Sequence of chain 2.A:
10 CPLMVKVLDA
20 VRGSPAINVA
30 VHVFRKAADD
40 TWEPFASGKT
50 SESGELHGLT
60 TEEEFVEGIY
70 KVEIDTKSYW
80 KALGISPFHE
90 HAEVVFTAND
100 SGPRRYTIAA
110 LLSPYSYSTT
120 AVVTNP

Sequence of chain 1.A:
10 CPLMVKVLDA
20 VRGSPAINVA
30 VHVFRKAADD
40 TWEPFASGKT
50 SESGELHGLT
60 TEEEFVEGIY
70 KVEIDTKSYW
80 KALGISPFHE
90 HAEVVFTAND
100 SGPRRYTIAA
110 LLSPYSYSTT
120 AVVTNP

This small molecule binds to this protein.
Small molecule (SMILES): O=S(=O)(c1ccc(O)cc1)c1ccc(O)cc1

Binding-site contacts:
Ligand atom C06 contacts residue LYS15 of chain 2.A at 3.4 Å.
Ligand atom C17 contacts residue 6JD1 of chain 2.C at 0.1 Å.
Ligand atom C06 contacts residue LEU17 of chain 1.A at 3.8 Å (hydrophobic).
Ligand atom C10 contacts residue LYS15 of chain 1.A at 4.0 Å.
Ligand atom C05 contacts residue 6JD1 of chain 2.C at 1.3 Å.
Ligand atom C09 contacts residue LEU17 of chain 1.A at 4.0 Å (hydrophobic).
Ligand atom O01 contacts residue LYS15 of chain 2.A at 3.9 Å.
Ligand atom C17 contacts residue ALA108 of chain 2.A at 3.4 Å (hydrophobic).
Ligand atom C13 contacts residue 6JD1 of chain 2.C at 0.4 Å.
Ligand atom C06 contacts residue 6JD1 of chain 2.C at 2.5 Å.
Ligand atom C13 contacts residue ALA108 of chain 1.A at 3.9 Å (hydrophobic).
Ligand atom C09 contacts residue 6JD1 of chain 2.C at 3.0 Å.
Ligand atom C12 contacts residue LEU17 of chain 2.A at 4.0 Å (hydrophobic).
Ligand atom S02 contacts residue 6JD1 of chain 2.C at 0.9 Å (h-bond).
Ligand atom O01 contacts residue 6JD1 of chain 2.C at 1.9 Å.
Ligand atom C07 contacts residue 6JD1 of chain 2.C at 3.2 Å.
Ligand atom C05 contacts residue LEU17 of chain 1.A at 3.9 Å (hydrophobic).
Ligand atom C16 contacts residue ALA108 of chain 2.A at 3.9 Å (hydrophobic).
Ligand atom O03 contacts residue LYS15 of chain 1.A at 3.8 Å.
Ligand atom C07 contacts residue LEU17 of chain 1.A at 4.0 Å (hydrophobic).
Ligand atom O15 contacts residue SER117 of chain 1.A at 4.0 Å.
Ligand atom C04 contacts residue LEU17 of chain 1.A at 4.0 Å (hydrophobic).
Ligand atom C07 contacts residue LYS15 of chain 2.A at 3.6 Å.
Ligand atom O15 contacts residue 6JD1 of chain 2.C at 1.1 Å (h-bond).
Ligand atom O15 contacts residue LEU110 of chain 1.A at 3.8 Å.
Ligand atom C05 contacts residue ALA108 of chain 2.A at 3.5 Å (hydrophobic).
Ligand atom C05 contacts residue LYS15 of chain 2.A at 3.6 Å.
Ligand atom C10 contacts residue 6JD1 of chain 2.C at 1.9 Å.
Ligand atom C12 contacts residue 6JD1 of chain 2.C at 0.1 Å.
Ligand atom C11 contacts residue 6JD1 of chain 2.C at 0.3 Å.
Ligand atom C04 contacts residue LYS15 of chain 2.A at 4.0 Å.
Ligand atom C14 contacts residue 6JD1 of chain 2.C at 0.6 Å.
Ligand atom C04 contacts residue 6JD1 of chain 2.C at 0.6 Å.
Ligand atom O08 contacts residue VAL121 of chain 2.A at 3.6 Å.
Ligand atom O03 contacts residue 6JD1 of chain 2.C at 0.6 Å.
Ligand atom C06 contacts residue ALA108 of chain 2.A at 4.0 Å (hydrophobic).
Ligand atom O01 contacts residue LEU17 of chain 2.A at 3.8 Å.
Ligand atom C12 contacts residue ALA108 of chain 1.A at 3.5 Å (hydrophobic).
Ligand atom C16 contacts residue 6JD1 of chain 2.C at 0.4 Å.
Ligand atom C06 contacts residue THR106 of chain 2.A at 3.8 Å.